The small molecule below binds the protein below.
Small molecule (SMILES): CC(=O)N[C@@H]1[C@@H](O)[C@H](O)[C@@H](CO)O[C@H]1O

Binding-site contacts:
Ligand atom O5 contacts residue ASN154 of chain 1.E at 2.4 Å (h-bond).
Ligand atom C8 contacts residue ASN154 of chain 1.E at 3.7 Å.
Ligand atom C8 contacts residue PHE153 of chain 1.E at 3.5 Å (hydrophobic).
Ligand atom O7 contacts residue PHE153 of chain 1.E at 3.7 Å.
Ligand atom O7 contacts residue ASN154 of chain 1.E at 4.0 Å.
Ligand atom O7 contacts residue SER152 of chain 1.E at 3.9 Å.
Ligand atom C4 contacts residue ASN154 of chain 1.E at 4.2 Å.
Ligand atom C2 contacts residue ASN154 of chain 1.E at 2.5 Å.
Ligand atom O7 contacts residue GLN132 of chain 1.E at 4.3 Å.
Ligand atom C5 contacts residue ASN154 of chain 1.E at 3.7 Å.
Ligand atom C7 contacts residue SER152 of chain 1.E at 4.5 Å.
Ligand atom N2 contacts residue ASN154 of chain 1.E at 2.7 Å (h-bond).
Ligand atom C7 contacts residue PHE153 of chain 1.E at 3.9 Å (hydrophobic).
Ligand atom C8 contacts residue SER152 of chain 1.E at 3.8 Å.
Ligand atom C7 contacts residue ASN154 of chain 1.E at 3.4 Å.
Ligand atom C8 contacts residue LYS165 of chain 1.E at 3.9 Å.
Ligand atom N2 contacts residue LYS165 of chain 1.E at 4.3 Å.
Ligand atom C3 contacts residue ASN154 of chain 1.E at 3.8 Å.
Ligand atom C1 contacts residue ASN154 of chain 1.E at 1.5 Å.

Sequence of chain 1.E:
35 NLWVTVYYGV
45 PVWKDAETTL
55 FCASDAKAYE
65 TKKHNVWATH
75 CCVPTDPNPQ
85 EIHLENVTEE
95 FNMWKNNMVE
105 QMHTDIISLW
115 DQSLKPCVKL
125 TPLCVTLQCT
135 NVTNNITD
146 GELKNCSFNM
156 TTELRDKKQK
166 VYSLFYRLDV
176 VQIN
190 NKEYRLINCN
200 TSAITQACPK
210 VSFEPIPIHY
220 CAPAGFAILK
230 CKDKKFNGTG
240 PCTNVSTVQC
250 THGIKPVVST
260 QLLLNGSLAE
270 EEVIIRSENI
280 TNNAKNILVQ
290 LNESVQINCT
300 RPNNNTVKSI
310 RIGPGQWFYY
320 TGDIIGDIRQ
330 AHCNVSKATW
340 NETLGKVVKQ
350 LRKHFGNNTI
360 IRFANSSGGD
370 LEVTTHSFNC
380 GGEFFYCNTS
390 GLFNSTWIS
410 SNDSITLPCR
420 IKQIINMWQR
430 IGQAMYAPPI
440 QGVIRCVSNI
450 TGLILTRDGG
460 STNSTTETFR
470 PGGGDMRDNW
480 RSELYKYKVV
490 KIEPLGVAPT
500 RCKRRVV